Sequence of chain 1.A:
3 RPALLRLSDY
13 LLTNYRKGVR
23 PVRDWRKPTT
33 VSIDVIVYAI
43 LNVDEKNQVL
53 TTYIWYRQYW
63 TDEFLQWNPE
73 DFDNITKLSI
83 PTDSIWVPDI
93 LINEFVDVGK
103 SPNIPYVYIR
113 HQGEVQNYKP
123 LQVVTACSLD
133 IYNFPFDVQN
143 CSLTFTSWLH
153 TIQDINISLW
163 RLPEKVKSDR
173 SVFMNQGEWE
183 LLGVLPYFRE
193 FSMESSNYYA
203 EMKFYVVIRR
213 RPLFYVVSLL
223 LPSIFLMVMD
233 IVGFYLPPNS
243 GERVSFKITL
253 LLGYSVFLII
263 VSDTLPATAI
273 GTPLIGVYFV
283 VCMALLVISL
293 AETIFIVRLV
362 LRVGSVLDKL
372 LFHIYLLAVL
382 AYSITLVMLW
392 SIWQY

This protein binds this small molecule.
Small molecule (SMILES): CC(=O)N[C@H]1[C@H](O[C@H]2[C@H](O)[C@@H](NC(C)=O)CO[C@@H]2CO)O[C@H](CO)[C@@H](O)[C@@H]1O

Binding-site contacts:
Ligand atom C6 contacts residue PHE190 of chain 1.A at 4.2 Å (hydrophobic).
Ligand atom O5 contacts residue PHE190 of chain 1.A at 4.0 Å.
Ligand atom C1 contacts residue ASN158 of chain 1.A at 1.4 Å.
Ligand atom O5 contacts residue ILE159 of chain 1.A at 3.6 Å.
Ligand atom O7 contacts residue ASN158 of chain 1.A at 2.9 Å (h-bond).
Ligand atom O7 contacts residue PRO30 of chain 1.A at 4.2 Å.
Ligand atom O5 contacts residue ASN158 of chain 1.A at 2.4 Å (h-bond).
Ligand atom C6 contacts residue ILE159 of chain 1.A at 3.8 Å (hydrophobic).
Ligand atom C7 contacts residue ASN158 of chain 1.A at 3.1 Å.
Ligand atom C4 contacts residue ASN158 of chain 1.A at 4.2 Å.
Ligand atom C5 contacts residue ILE159 of chain 1.A at 4.2 Å (hydrophobic).
Ligand atom C8 contacts residue ILE154 of chain 1.A at 4.2 Å (hydrophobic).
Ligand atom C1 contacts residue PHE190 of chain 1.A at 4.0 Å (hydrophobic).
Ligand atom C7 contacts residue ILE154 of chain 1.A at 4.4 Å (hydrophobic).
Ligand atom N2 contacts residue ILE154 of chain 1.A at 4.1 Å.
Ligand atom N2 contacts residue ASN158 of chain 1.A at 2.9 Å (h-bond).
Ligand atom C5 contacts residue SER160 of chain 1.A at 4.3 Å.
Ligand atom O6 contacts residue ILE159 of chain 1.A at 4.2 Å.
Ligand atom C8 contacts residue ASN158 of chain 1.A at 4.3 Å.
Ligand atom C1 contacts residue ILE154 of chain 1.A at 4.4 Å (hydrophobic).
Ligand atom C2 contacts residue ASN158 of chain 1.A at 2.5 Å.
Ligand atom C5 contacts residue ASN158 of chain 1.A at 3.6 Å.
Ligand atom C6 contacts residue SER160 of chain 1.A at 3.4 Å.
Ligand atom C3 contacts residue ASN158 of chain 1.A at 3.8 Å.
Ligand atom O6 contacts residue SER160 of chain 1.A at 2.7 Å (h-bond).
Ligand atom O5 contacts residue SER160 of chain 1.A at 3.7 Å.
Ligand atom C8 contacts residue PHE190 of chain 1.A at 4.2 Å (hydrophobic).
Ligand atom C5 contacts residue PHE190 of chain 1.A at 3.7 Å (hydrophobic).